This protein binds this small molecule.
Small molecule (SMILES): OC[C@H]1O[C@@H](O)[C@H](O)[C@@H](O)[C@@H]1O

Sequence of chain 1.A:
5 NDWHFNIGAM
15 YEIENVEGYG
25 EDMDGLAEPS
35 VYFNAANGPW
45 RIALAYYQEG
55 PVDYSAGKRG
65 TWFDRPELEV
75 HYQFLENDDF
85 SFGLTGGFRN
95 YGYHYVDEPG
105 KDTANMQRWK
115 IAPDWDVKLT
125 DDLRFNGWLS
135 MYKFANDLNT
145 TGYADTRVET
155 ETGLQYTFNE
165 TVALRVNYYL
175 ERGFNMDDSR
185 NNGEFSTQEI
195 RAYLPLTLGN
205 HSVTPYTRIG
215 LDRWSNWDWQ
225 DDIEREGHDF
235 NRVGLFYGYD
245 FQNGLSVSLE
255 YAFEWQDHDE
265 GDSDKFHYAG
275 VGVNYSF

Binding-site contacts:
Ligand atom O2 contacts residue GLU153 of chain 1.A at 3.8 Å.
Ligand atom O3 contacts residue SER134 of chain 1.A at 3.3 Å (h-bond).
Ligand atom O4 contacts residue TRP132 of chain 1.A at 4.1 Å.
Ligand atom C6 contacts residue TRP132 of chain 1.A at 3.8 Å (hydrophobic).
Ligand atom O5 contacts residue TRP132 of chain 1.A at 4.4 Å.
Ligand atom O6 contacts residue TRP132 of chain 1.A at 4.0 Å.
Ligand atom C2 contacts residue GLU153 of chain 1.A at 4.3 Å.
Ligand atom C3 contacts residue LYS114 of chain 1.A at 3.8 Å.
Ligand atom O4 contacts residue LYS114 of chain 1.A at 4.4 Å.
Ligand atom O2 contacts residue TYR136 of chain 1.A at 3.2 Å (h-bond).
Ligand atom O3 contacts residue LYS114 of chain 1.A at 3.5 Å.
Ligand atom C2 contacts residue TYR136 of chain 1.A at 4.1 Å (hydrophobic).
Ligand atom O3 contacts residue TRP132 of chain 1.A at 3.9 Å.
Ligand atom O3 contacts residue TYR136 of chain 1.A at 3.5 Å (h-bond).
Ligand atom C4 contacts residue TRP132 of chain 1.A at 3.9 Å (hydrophobic).
Ligand atom C5 contacts residue TRP132 of chain 1.A at 4.4 Å (hydrophobic).
Ligand atom C3 contacts residue TYR136 of chain 1.A at 4.3 Å (hydrophobic).
Ligand atom C2 contacts residue TRP132 of chain 1.A at 4.2 Å (hydrophobic).
Ligand atom C3 contacts residue TRP132 of chain 1.A at 4.4 Å (hydrophobic).